Sequence of chain 1.A:
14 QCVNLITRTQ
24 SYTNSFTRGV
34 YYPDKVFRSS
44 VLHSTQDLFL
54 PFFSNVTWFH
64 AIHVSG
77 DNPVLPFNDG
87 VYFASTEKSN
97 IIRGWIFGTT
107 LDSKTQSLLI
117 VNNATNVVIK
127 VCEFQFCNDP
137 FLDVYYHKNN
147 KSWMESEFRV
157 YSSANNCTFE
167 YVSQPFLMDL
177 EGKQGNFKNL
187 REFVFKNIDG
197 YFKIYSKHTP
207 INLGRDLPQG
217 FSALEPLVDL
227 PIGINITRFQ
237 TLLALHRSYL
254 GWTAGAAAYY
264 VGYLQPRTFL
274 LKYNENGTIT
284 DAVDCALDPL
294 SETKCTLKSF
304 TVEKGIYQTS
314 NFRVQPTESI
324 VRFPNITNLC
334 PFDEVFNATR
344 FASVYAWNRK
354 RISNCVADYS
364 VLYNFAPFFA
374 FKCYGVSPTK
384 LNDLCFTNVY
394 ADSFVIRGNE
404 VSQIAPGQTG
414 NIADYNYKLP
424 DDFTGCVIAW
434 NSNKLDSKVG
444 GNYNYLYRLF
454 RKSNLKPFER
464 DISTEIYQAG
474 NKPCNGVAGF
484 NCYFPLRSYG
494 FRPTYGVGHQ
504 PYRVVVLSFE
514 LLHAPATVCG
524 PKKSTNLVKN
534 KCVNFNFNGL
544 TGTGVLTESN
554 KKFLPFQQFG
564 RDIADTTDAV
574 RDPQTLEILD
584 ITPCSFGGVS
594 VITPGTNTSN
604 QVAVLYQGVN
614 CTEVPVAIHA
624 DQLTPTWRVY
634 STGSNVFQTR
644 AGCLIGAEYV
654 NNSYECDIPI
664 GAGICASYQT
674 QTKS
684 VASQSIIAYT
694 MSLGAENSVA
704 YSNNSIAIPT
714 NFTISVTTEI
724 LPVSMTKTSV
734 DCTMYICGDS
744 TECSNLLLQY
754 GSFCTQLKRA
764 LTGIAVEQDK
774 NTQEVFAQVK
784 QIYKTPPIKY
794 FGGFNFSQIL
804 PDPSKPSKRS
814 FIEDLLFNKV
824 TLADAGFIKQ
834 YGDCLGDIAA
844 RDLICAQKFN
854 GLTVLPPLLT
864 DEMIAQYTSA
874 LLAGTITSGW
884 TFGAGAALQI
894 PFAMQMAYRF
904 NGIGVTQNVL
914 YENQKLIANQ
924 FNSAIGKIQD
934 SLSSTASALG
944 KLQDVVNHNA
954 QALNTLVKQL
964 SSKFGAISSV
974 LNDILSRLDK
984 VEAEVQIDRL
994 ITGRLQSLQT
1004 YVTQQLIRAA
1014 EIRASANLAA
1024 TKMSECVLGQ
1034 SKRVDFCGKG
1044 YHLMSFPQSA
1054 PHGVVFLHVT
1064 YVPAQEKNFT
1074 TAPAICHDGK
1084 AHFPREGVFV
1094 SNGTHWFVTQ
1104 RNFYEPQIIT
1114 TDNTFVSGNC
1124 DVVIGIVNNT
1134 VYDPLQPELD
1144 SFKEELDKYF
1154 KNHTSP

The small molecule below binds the protein below.
Small molecule (SMILES): CC(=O)N[C@H]1[C@H](O[C@H]2[C@H](O)[C@@H](NC(C)=O)CO[C@@H]2CO)O[C@H](CO)[C@@H](O[C@H]2O[C@H](CO)[C@@H](O)[C@H](O)[C@@H]2O)[C@@H]1O

Sequence of chain 1.C:
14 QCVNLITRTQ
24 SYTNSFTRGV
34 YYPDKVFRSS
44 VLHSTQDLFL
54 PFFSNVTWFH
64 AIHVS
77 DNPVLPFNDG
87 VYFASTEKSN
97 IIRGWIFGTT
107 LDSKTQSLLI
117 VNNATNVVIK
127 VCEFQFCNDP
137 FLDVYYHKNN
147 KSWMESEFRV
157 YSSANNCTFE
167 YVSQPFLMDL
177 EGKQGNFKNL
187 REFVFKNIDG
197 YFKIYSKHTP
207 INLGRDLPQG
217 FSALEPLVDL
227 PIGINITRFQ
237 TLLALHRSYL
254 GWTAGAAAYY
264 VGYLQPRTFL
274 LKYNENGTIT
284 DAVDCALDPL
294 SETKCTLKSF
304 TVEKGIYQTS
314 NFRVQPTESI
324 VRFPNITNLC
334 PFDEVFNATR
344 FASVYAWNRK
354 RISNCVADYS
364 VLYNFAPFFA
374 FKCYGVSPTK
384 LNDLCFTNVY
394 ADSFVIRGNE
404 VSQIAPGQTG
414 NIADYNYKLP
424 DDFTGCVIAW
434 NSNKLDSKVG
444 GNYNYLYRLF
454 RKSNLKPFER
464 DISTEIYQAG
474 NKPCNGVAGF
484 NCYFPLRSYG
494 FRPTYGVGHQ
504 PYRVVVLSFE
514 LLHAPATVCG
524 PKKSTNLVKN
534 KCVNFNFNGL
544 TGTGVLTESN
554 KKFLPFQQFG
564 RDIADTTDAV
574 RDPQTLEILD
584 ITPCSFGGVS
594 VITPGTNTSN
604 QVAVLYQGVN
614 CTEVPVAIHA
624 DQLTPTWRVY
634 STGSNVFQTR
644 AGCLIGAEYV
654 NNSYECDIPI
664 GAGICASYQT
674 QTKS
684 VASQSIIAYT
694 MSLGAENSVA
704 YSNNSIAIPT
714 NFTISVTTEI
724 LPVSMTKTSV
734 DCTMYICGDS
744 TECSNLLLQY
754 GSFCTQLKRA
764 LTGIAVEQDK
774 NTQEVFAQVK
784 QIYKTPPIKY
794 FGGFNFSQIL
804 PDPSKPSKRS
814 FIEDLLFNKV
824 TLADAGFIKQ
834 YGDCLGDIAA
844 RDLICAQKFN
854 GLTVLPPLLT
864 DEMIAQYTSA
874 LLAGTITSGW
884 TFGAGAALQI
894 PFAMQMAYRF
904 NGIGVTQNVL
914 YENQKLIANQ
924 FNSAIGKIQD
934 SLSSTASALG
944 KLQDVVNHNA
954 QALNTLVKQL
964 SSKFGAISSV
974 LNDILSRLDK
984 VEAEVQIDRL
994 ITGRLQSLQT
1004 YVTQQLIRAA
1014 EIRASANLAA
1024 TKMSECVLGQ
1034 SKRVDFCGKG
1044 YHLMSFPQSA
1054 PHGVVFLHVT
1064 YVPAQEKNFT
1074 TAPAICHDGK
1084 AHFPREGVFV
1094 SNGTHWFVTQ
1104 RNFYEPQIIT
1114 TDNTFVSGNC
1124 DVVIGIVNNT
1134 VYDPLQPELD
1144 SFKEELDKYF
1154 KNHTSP

Binding-site contacts:
Ligand atom C7 contacts residue ASN279 of chain 1.C at 4.0 Å.
Ligand atom C8 contacts residue GLU278 of chain 1.C at 3.7 Å.
Ligand atom C5 contacts residue LYS555 of chain 1.A at 4.3 Å.
Ligand atom N2 contacts residue ASN279 of chain 1.C at 3.0 Å (h-bond).
Ligand atom C2 contacts residue ASN279 of chain 1.C at 2.6 Å.
Ligand atom C8 contacts residue ASN277 of chain 1.C at 4.5 Å.
Ligand atom C7 contacts residue GLU278 of chain 1.C at 4.4 Å.
Ligand atom O5 contacts residue LYS555 of chain 1.A at 4.1 Å.
Ligand atom C3 contacts residue ASN279 of chain 1.C at 3.9 Å.
Ligand atom O6 contacts residue LYS555 of chain 1.A at 2.7 Å (salt-bridge).
Ligand atom C8 contacts residue ASN279 of chain 1.C at 4.2 Å.
Ligand atom C6 contacts residue LYS555 of chain 1.A at 3.2 Å.
Ligand atom C1 contacts residue ASN279 of chain 1.C at 1.4 Å.
Ligand atom O5 contacts residue ASN279 of chain 1.C at 2.2 Å (h-bond).
Ligand atom N2 contacts residue GLU278 of chain 1.C at 4.2 Å.
Ligand atom C4 contacts residue ASN279 of chain 1.C at 4.2 Å.
Ligand atom C5 contacts residue ASN279 of chain 1.C at 3.6 Å.